A small-molecule ligand and the protein it binds are described below.
Small molecule (SMILES): CC(=O)N[C@H]1[C@H](O[C@H]2[C@H](O)[C@@H](NC(C)=O)CO[C@@H]2CO)O[C@H](CO)[C@@H](O[C@@H]2O[C@H](CO)[C@@H](O)[C@H](O)[C@@H]2O)[C@@H]1O

Sequence of chain 1.C:
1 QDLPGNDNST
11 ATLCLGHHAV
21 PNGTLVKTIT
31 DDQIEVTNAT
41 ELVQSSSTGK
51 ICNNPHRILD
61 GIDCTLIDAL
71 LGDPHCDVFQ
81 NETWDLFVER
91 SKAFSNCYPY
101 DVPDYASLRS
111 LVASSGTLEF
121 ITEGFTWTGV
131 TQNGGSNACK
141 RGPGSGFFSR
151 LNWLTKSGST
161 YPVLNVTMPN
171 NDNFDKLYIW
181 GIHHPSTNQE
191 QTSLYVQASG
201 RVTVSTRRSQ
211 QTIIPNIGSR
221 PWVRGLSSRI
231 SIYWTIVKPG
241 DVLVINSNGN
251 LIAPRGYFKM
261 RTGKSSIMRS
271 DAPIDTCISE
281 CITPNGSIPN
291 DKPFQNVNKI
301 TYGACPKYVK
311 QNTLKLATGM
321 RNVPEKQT

Sequence of chain 1.E:
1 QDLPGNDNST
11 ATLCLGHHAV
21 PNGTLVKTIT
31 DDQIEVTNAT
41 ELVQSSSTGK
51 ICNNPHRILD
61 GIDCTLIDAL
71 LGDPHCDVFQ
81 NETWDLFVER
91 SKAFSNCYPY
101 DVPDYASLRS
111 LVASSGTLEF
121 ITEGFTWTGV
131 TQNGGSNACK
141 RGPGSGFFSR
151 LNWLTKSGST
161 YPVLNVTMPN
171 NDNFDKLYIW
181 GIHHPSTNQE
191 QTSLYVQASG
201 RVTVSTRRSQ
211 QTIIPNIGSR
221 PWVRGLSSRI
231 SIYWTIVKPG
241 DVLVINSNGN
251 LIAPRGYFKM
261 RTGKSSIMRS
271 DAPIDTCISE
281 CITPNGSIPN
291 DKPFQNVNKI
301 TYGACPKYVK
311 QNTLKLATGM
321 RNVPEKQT

Binding-site contacts:
Ligand atom N2 contacts residue TRP222 of chain 1.C at 4.2 Å.
Ligand atom C2 contacts residue TRP222 of chain 1.C at 3.9 Å (hydrophobic).
Ligand atom C1 contacts residue ASN165 of chain 1.E at 1.5 Å.
Ligand atom C5 contacts residue VAL244 of chain 1.E at 4.4 Å (hydrophobic).
Ligand atom C7 contacts residue TRP222 of chain 1.C at 3.9 Å (hydrophobic).
Ligand atom C8 contacts residue SER219 of chain 1.C at 3.8 Å.
Ligand atom C7 contacts residue PRO221 of chain 1.C at 4.2 Å (hydrophobic).
Ligand atom N2 contacts residue SER219 of chain 1.C at 3.6 Å.
Ligand atom C2 contacts residue TRP222 of chain 1.C at 4.0 Å (hydrophobic).
Ligand atom C8 contacts residue VAL242 of chain 1.E at 3.9 Å (hydrophobic).
Ligand atom O5 contacts residue ASN165 of chain 1.E at 2.4 Å (h-bond).
Ligand atom O7 contacts residue ARG220 of chain 1.C at 4.1 Å.
Ligand atom C4 contacts residue ASN165 of chain 1.E at 4.2 Å.
Ligand atom C6 contacts residue TRP222 of chain 1.C at 4.5 Å (hydrophobic).
Ligand atom C1 contacts residue TRP222 of chain 1.C at 3.8 Å (hydrophobic).
Ligand atom O5 contacts residue VAL244 of chain 1.E at 4.4 Å.
Ligand atom C2 contacts residue ASN165 of chain 1.E at 2.5 Å.
Ligand atom C4 contacts residue TRP222 of chain 1.C at 4.1 Å (hydrophobic).
Ligand atom C8 contacts residue THR167 of chain 1.E at 4.3 Å.
Ligand atom C3 contacts residue ASN165 of chain 1.E at 3.8 Å.
Ligand atom C8 contacts residue ASN165 of chain 1.E at 4.5 Å.
Ligand atom C5 contacts residue TRP222 of chain 1.C at 4.0 Å (hydrophobic).
Ligand atom C7 contacts residue SER219 of chain 1.C at 4.0 Å.
Ligand atom C5 contacts residue ASN165 of chain 1.E at 3.7 Å.
Ligand atom C6 contacts residue THR167 of chain 1.E at 3.4 Å.
Ligand atom O5 contacts residue TRP222 of chain 1.C at 4.3 Å.
Ligand atom O7 contacts residue PRO221 of chain 1.C at 3.3 Å.
Ligand atom O6 contacts residue THR167 of chain 1.E at 3.2 Å.
Ligand atom C3 contacts residue TRP222 of chain 1.C at 4.3 Å (hydrophobic).
Ligand atom C3 contacts residue TRP222 of chain 1.C at 4.0 Å (hydrophobic).
Ligand atom O3 contacts residue TRP222 of chain 1.C at 3.8 Å.
Ligand atom O7 contacts residue TRP222 of chain 1.C at 2.9 Å (h-bond).
Ligand atom N2 contacts residue ASN165 of chain 1.E at 2.9 Å (h-bond).
Ligand atom C6 contacts residue VAL244 of chain 1.E at 4.1 Å (hydrophobic).
Ligand atom C7 contacts residue ASN165 of chain 1.E at 3.2 Å.
Ligand atom C8 contacts residue PRO221 of chain 1.C at 4.2 Å (hydrophobic).
Ligand atom O6 contacts residue TRP222 of chain 1.C at 3.2 Å.
Ligand atom O7 contacts residue ASN165 of chain 1.E at 3.1 Å (h-bond).
Ligand atom C8 contacts residue ARG207 of chain 1.E at 4.2 Å.
Ligand atom C1 contacts residue SER219 of chain 1.C at 4.0 Å.